Binding-site contacts:
Ligand atom C20 contacts residue TYR97 of chain 1.A at 4.0 Å (hydrophobic).
Ligand atom N16 contacts residue TYR97 of chain 1.A at 3.4 Å.
Ligand atom C6 contacts residue GLU64 of chain 1.A at 3.4 Å.
Ligand atom C24 contacts residue GLU63 of chain 1.A at 3.5 Å.
Ligand atom N10 contacts residue GLU64 of chain 1.A at 2.9 Å (salt-bridge).
Ligand atom C19 contacts residue GLU63 of chain 1.A at 3.8 Å.
Ligand atom N10 contacts residue TYR65 of chain 1.A at 3.7 Å.
Ligand atom N11 contacts residue GLU63 of chain 1.A at 3.9 Å.
Ligand atom C17 contacts residue TYR97 of chain 1.A at 3.3 Å (hydrophobic).
Ligand atom C8 contacts residue GLN100 of chain 1.A at 4.0 Å.
Ligand atom N10 contacts residue ASP70 of chain 1.A at 2.7 Å (salt-bridge).
Ligand atom N16 contacts residue HIS96 of chain 1.A at 3.5 Å.
Ligand atom C21 contacts residue GLU63 of chain 1.A at 3.6 Å.
Ligand atom S7 contacts residue MET73 of chain 1.A at 3.9 Å.
Ligand atom C21 contacts residue GLY61 of chain 1.A at 3.9 Å.
Ligand atom C12 contacts residue ILE101 of chain 1.A at 3.8 Å (hydrophobic).
Ligand atom C22 contacts residue GLU63 of chain 1.A at 3.7 Å.
Ligand atom C20 contacts residue GLU63 of chain 1.A at 3.8 Å.
Ligand atom O15 contacts residue TYR97 of chain 1.A at 3.6 Å.
Ligand atom C23 contacts residue TYR97 of chain 1.A at 4.0 Å (hydrophobic).
Ligand atom N18 contacts residue TYR97 of chain 1.A at 3.6 Å.
Ligand atom N10 contacts residue ARG69 of chain 1.A at 3.5 Å.
Ligand atom S7 contacts residue ARG103 of chain 1.A at 4.0 Å.
Ligand atom C19 contacts residue TYR97 of chain 1.A at 3.6 Å (hydrophobic).
Ligand atom C5 contacts residue GLU64 of chain 1.A at 3.9 Å.
Ligand atom C24 contacts residue TYR97 of chain 1.A at 3.8 Å (hydrophobic).
Ligand atom S7 contacts residue VAL104 of chain 1.A at 3.5 Å.
Ligand atom C3 contacts residue MET73 of chain 1.A at 3.7 Å (hydrophobic).
Ligand atom C3 contacts residue GLN100 of chain 1.A at 4.0 Å.
Ligand atom O15 contacts residue GLN100 of chain 1.A at 3.6 Å.
Ligand atom C5 contacts residue ASP70 of chain 1.A at 3.5 Å.
Ligand atom N16 contacts residue TYR65 of chain 1.A at 3.7 Å.
Ligand atom C13 contacts residue TYR97 of chain 1.A at 3.9 Å (hydrophobic).
Ligand atom C8 contacts residue MET73 of chain 1.A at 4.0 Å (hydrophobic).
Ligand atom S7 contacts residue ASP70 of chain 1.A at 3.5 Å (salt-bridge).
Ligand atom C14 contacts residue MET73 of chain 1.A at 4.0 Å (hydrophobic).
Ligand atom C23 contacts residue GLU63 of chain 1.A at 3.6 Å.
Ligand atom C9 contacts residue VAL10 of chain 1.A at 4.0 Å (hydrophobic).
Ligand atom N11 contacts residue GLU64 of chain 1.A at 3.1 Å (salt-bridge).
Ligand atom C12 contacts residue VAL10 of chain 1.A at 4.0 Å (hydrophobic).

The protein below binds the small molecule below.
Small molecule (SMILES): C[C@]1(c2nc(-c3ccc(N)cc3)no2)CCCc2sc(N)c(C#N)c21

Sequence of chain 1.A:
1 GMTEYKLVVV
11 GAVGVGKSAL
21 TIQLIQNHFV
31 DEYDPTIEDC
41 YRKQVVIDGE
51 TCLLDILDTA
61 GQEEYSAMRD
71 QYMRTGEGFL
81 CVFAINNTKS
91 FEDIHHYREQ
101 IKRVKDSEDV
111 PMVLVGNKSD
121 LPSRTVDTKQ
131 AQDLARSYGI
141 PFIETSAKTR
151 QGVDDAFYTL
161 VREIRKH